Sequence of chain 2.C:
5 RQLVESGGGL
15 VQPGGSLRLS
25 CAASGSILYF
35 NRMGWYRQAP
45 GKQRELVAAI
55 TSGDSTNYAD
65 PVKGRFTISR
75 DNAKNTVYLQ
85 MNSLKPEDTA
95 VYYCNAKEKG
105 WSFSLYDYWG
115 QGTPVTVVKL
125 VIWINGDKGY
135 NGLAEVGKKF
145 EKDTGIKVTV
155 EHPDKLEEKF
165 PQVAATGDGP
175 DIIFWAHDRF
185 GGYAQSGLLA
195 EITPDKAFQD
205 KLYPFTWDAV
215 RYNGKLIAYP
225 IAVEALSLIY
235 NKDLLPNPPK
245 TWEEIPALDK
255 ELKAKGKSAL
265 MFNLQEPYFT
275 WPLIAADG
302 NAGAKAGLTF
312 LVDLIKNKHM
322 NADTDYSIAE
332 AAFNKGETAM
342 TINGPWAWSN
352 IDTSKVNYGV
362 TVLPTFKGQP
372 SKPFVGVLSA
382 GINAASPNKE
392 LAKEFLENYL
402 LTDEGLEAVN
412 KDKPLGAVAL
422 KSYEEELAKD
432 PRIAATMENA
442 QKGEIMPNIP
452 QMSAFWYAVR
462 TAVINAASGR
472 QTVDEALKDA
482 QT

The protein below binds the small molecule below.
Small molecule (SMILES): OC[C@H]1O[C@H](O[C@H]2[C@H](O)[C@@H](O)[C@@H](O)O[C@@H]2CO)[C@H](O)[C@@H](O)[C@@H]1O

Binding-site contacts:
Ligand atom C1 contacts residue TRP347 of chain 2.C at 3.6 Å (hydrophobic).
Ligand atom C6 contacts residue TYR272 of chain 2.C at 3.7 Å (hydrophobic).
Ligand atom O3 contacts residue ALA180 of chain 2.C at 3.4 Å.
Ligand atom O3 contacts residue TRP179 of chain 2.C at 3.7 Å.
Ligand atom O2 contacts residue LYS132 of chain 2.C at 2.7 Å (salt-bridge).
Ligand atom C2 contacts residue ASP182 of chain 2.C at 3.5 Å.
Ligand atom O2 contacts residue ALA180 of chain 2.C at 3.5 Å.
Ligand atom O4 contacts residue ARG183 of chain 2.C at 3.1 Å (salt-bridge).
Ligand atom C6 contacts residue TRP457 of chain 2.C at 3.8 Å (hydrophobic).
Ligand atom C4 contacts residue TRP457 of chain 2.C at 3.7 Å (hydrophobic).
Ligand atom C4 contacts residue TYR272 of chain 2.C at 4.0 Å (hydrophobic).
Ligand atom C3 contacts residue TRP457 of chain 2.C at 4.0 Å (hydrophobic).
Ligand atom O6 contacts residue PRO271 of chain 2.C at 3.4 Å.
Ligand atom O6 contacts residue GLU270 of chain 2.C at 2.8 Å (salt-bridge).
Ligand atom O1 contacts residue LYS132 of chain 2.C at 2.8 Å (salt-bridge).
Ligand atom O6 contacts residue TYR272 of chain 2.C at 3.3 Å (h-bond).
Ligand atom C6 contacts residue PRO271 of chain 2.C at 3.7 Å (hydrophobic).
Ligand atom O1 contacts residue ASN129 of chain 2.C at 3.6 Å.
Ligand atom C1 contacts residue ASP131 of chain 2.C at 3.6 Å.
Ligand atom C2 contacts residue TRP347 of chain 2.C at 3.8 Å (hydrophobic).
Ligand atom C3 contacts residue TRP179 of chain 2.C at 3.6 Å (hydrophobic).
Ligand atom C2 contacts residue GLU228 of chain 2.C at 3.9 Å.
Ligand atom O2 contacts residue TRP347 of chain 2.C at 3.9 Å.
Ligand atom C6 contacts residue GLU270 of chain 2.C at 3.6 Å.
Ligand atom O2 contacts residue GLU228 of chain 2.C at 3.0 Å (salt-bridge).
Ligand atom O2 contacts residue ASP182 of chain 2.C at 2.7 Å (salt-bridge).
Ligand atom O2 contacts residue TRP179 of chain 2.C at 3.3 Å (h-bond).
Ligand atom O1 contacts residue ASP131 of chain 2.C at 2.7 Å (salt-bridge).
Ligand atom C2 contacts residue LYS132 of chain 2.C at 3.7 Å.
Ligand atom O5 contacts residue TYR272 of chain 2.C at 3.1 Å.
Ligand atom C1 contacts residue LYS132 of chain 2.C at 3.7 Å.
Ligand atom O4 contacts residue TRP179 of chain 2.C at 3.8 Å.
Ligand atom O6 contacts residue PHE273 of chain 2.C at 3.6 Å.
Ligand atom C1 contacts residue TYR272 of chain 2.C at 3.6 Å (hydrophobic).
Ligand atom O4 contacts residue ARG461 of chain 2.C at 3.9 Å.
Ligand atom O3 contacts residue TRP457 of chain 2.C at 3.5 Å (h-bond).
Ligand atom O3 contacts residue ARG183 of chain 2.C at 3.2 Å (salt-bridge).
Ligand atom C3 contacts residue ASP182 of chain 2.C at 3.7 Å.
Ligand atom C2 contacts residue TRP457 of chain 2.C at 4.0 Å (hydrophobic).
Ligand atom O3 contacts residue ASP182 of chain 2.C at 2.7 Å (salt-bridge).